Binding-site contacts:
Ligand atom I1 contacts residue PHE78 of chain 1.B at 3.4 Å.
Ligand atom C11 contacts residue ALA123 of chain 1.B at 3.8 Å (hydrophobic).
Ligand atom I3 contacts residue LEU152 of chain 1.B at 4.1 Å.
Ligand atom I1 contacts residue ILE81 of chain 1.B at 4.0 Å.
Ligand atom C13 contacts residue MET119 of chain 1.B at 3.8 Å (hydrophobic).
Ligand atom C13 contacts residue ALA85 of chain 1.B at 3.9 Å (hydrophobic).
Ligand atom C8 contacts residue LEU152 of chain 1.B at 3.6 Å (hydrophobic).
Ligand atom C9 contacts residue LEU136 of chain 1.B at 3.8 Å (hydrophobic).
Ligand atom C7 contacts residue LEU136 of chain 1.B at 3.9 Å (hydrophobic).
Ligand atom C14 contacts residue ARG126 of chain 1.B at 3.2 Å.
Ligand atom O3 contacts residue ALA123 of chain 1.B at 3.5 Å.
Ligand atom O3 contacts residue THR135 of chain 1.B at 3.9 Å.
Ligand atom C6 contacts residue LEU152 of chain 1.B at 3.8 Å (hydrophobic).
Ligand atom O4 contacts residue ARG126 of chain 1.B at 2.6 Å (salt-bridge).
Ligand atom C10 contacts residue ILE82 of chain 1.B at 3.5 Å (hydrophobic).
Ligand atom C11 contacts residue MET119 of chain 1.B at 3.5 Å (hydrophobic).
Ligand atom C3 contacts residue ASN137 of chain 1.B at 3.6 Å.
Ligand atom O1 contacts residue PHE261 of chain 1.B at 3.3 Å.
Ligand atom O4 contacts residue ARG122 of chain 1.B at 3.9 Å.
Ligand atom I2 contacts residue MET248 of chain 1.B at 3.5 Å.
Ligand atom C1 contacts residue MET119 of chain 1.B at 4.1 Å (hydrophobic).
Ligand atom I3 contacts residue ILE159 of chain 1.B at 3.6 Å.
Ligand atom C4 contacts residue PHE78 of chain 1.B at 4.0 Å (hydrophobic).
Ligand atom C14 contacts residue ARG122 of chain 1.B at 4.0 Å.
Ligand atom O4 contacts residue ASN137 of chain 1.B at 3.4 Å (h-bond).
Ligand atom C12 contacts residue ILE82 of chain 1.B at 3.8 Å (hydrophobic).
Ligand atom C10 contacts residue HIS241 of chain 1.B at 3.5 Å.
Ligand atom C13 contacts residue ASN137 of chain 1.B at 3.7 Å.
Ligand atom C12 contacts residue HIS241 of chain 1.B at 4.0 Å.
Ligand atom O2 contacts residue LEU136 of chain 1.B at 4.0 Å.
Ligand atom O1 contacts residue MET248 of chain 1.B at 3.3 Å.
Ligand atom C3 contacts residue ALA85 of chain 1.B at 3.9 Å (hydrophobic).
Ligand atom I2 contacts residue GLY150 of chain 1.B at 3.6 Å.
Ligand atom O3 contacts residue ASN137 of chain 1.B at 3.0 Å (h-bond).
Ligand atom C8 contacts residue ILE82 of chain 1.B at 3.9 Å (hydrophobic).
Ligand atom C14 contacts residue ASN137 of chain 1.B at 3.3 Å.
Ligand atom O3 contacts residue ARG126 of chain 1.B at 3.2 Å (salt-bridge).
Ligand atom I2 contacts residue PHE78 of chain 1.B at 3.9 Å.
Ligand atom O1 contacts residue LEU152 of chain 1.B at 3.7 Å.
Ligand atom O3 contacts residue LEU136 of chain 1.B at 3.5 Å.

The small molecule below binds the protein below.
Small molecule (SMILES): O=C(O)Cc1cc(I)c(Oc2ccc(O)c(I)c2)c(I)c1

Sequence of chain 1.B:
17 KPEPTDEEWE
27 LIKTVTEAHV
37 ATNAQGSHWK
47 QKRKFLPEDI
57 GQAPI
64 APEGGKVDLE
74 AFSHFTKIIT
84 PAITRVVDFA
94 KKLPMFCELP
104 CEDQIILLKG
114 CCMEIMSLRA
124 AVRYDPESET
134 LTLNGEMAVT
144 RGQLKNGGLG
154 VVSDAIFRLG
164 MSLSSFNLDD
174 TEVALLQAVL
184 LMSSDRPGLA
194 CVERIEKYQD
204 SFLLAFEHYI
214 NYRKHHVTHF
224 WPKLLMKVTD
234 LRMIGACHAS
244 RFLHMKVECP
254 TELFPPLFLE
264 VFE